Sequence of chain 1.A:
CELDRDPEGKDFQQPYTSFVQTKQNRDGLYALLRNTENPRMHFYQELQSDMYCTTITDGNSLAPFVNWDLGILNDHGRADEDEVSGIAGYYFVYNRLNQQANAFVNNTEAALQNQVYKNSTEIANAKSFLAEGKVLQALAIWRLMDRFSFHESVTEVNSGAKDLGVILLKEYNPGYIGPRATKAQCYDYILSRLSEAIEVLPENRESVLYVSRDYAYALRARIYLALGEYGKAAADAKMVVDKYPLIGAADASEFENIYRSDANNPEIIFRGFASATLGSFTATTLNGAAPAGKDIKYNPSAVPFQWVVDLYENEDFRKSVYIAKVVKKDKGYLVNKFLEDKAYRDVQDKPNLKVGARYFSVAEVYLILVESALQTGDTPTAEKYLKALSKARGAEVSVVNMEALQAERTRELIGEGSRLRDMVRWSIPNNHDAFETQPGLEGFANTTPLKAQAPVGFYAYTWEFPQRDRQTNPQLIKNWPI

Sequence of chain 1.B:
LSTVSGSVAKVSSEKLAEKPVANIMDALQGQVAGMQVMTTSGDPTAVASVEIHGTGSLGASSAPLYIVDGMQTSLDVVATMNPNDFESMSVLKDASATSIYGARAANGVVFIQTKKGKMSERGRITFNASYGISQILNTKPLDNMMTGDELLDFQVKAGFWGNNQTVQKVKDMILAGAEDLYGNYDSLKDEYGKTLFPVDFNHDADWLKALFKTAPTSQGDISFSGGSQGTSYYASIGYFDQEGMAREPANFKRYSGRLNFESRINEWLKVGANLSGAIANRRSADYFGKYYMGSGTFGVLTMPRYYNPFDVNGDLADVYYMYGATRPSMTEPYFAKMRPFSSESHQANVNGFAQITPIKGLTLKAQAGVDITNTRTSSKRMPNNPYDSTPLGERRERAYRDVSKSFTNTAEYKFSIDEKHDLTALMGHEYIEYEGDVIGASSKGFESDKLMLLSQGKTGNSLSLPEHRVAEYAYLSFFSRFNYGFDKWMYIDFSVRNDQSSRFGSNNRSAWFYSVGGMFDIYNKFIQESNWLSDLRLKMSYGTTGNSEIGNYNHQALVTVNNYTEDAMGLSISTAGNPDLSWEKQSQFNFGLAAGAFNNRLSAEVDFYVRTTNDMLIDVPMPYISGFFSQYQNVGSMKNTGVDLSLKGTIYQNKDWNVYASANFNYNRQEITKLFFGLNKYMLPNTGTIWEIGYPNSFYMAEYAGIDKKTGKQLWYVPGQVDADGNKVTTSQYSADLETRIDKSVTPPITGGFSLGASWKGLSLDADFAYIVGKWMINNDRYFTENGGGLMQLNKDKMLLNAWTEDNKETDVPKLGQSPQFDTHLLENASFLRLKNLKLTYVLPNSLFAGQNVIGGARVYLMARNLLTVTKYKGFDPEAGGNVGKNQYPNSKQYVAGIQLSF

A protein and the small-molecule ligand that binds it are described below.
Small molecule (SMILES): C[C@H](NC(=O)CNC(=O)[C@@H](N)CO)C(=O)N[C@H](C(=O)N[C@H](C(=O)N[C@@H](C)C(=O)N[C@H](C(=O)N[C@H](C(=O)N[C@H](C(=O)N[C@H](C(=O)N[C@@H](CO)C(=O)N[C@@H](CC(N)=O)C(=O)N[C@H](C=O)CO)[C@@H](C)O)[C@@H](C)O)[C@@H](C)O)[C@@H](C)O)[C@@H](C)O)[C@@H](C)O

Binding-site contacts:
Ligand atom CB contacts residue SER61 of chain 1.A at 3.7 Å.
Ligand atom OG1 contacts residue TYR292 of chain 1.B at 3.2 Å.
Ligand atom CB contacts residue TYR783 of chain 1.B at 3.6 Å (hydrophobic).
Ligand atom O contacts residue MET293 of chain 1.B at 3.6 Å.
Ligand atom CB contacts residue LYS886 of chain 1.B at 3.3 Å.
Ligand atom CB contacts residue ASN60 of chain 1.A at 3.8 Å.
Ligand atom O contacts residue PHE784 of chain 1.B at 3.5 Å.
Ligand atom C contacts residue GLY59 of chain 1.A at 3.6 Å.
Ligand atom OG1 contacts residue TYR783 of chain 1.B at 3.1 Å.
Ligand atom CA contacts residue ASN883 of chain 1.B at 3.9 Å.
Ligand atom CA contacts residue TYR291 of chain 1.B at 3.6 Å (hydrophobic).
Ligand atom C contacts residue ASN883 of chain 1.B at 3.8 Å.
Ligand atom O contacts residue TYR292 of chain 1.B at 3.7 Å.
Ligand atom O contacts residue GLY882 of chain 1.B at 3.3 Å (h-bond).
Ligand atom O contacts residue LYS886 of chain 1.B at 3.3 Å.
Ligand atom CG2 contacts residue LYS886 of chain 1.B at 3.5 Å.
Ligand atom CG2 contacts residue ILE72 of chain 1.A at 3.7 Å (hydrophobic).
Ligand atom CA contacts residue ASN686 of chain 1.B at 3.4 Å.
Ligand atom N contacts residue ASN780 of chain 1.B at 3.2 Å (h-bond).
Ligand atom OG1 contacts residue TYR291 of chain 1.B at 3.3 Å.
Ligand atom O contacts residue THR687 of chain 1.B at 3.3 Å.
Ligand atom N contacts residue TYR291 of chain 1.B at 3.5 Å (h-bond).
Ligand atom CB contacts residue ASN686 of chain 1.B at 3.6 Å.
Ligand atom N contacts residue ASN686 of chain 1.B at 2.6 Å (h-bond).
Ligand atom CG2 contacts residue ASN60 of chain 1.A at 3.5 Å.
Ligand atom OG1 contacts residue ASN780 of chain 1.B at 2.9 Å (h-bond).
Ligand atom OG1 contacts residue VAL884 of chain 1.B at 3.3 Å.
Ligand atom OG1 contacts residue ASN60 of chain 1.A at 3.5 Å (h-bond).
Ligand atom O contacts residue ASN883 of chain 1.B at 2.6 Å (h-bond).
Ligand atom O contacts residue ASN686 of chain 1.B at 3.1 Å (h-bond).
Ligand atom OD1 contacts residue THR687 of chain 1.B at 3.6 Å.
Ligand atom C contacts residue ASN686 of chain 1.B at 3.4 Å.
Ligand atom N contacts residue GLY59 of chain 1.A at 2.9 Å (h-bond).
Ligand atom C contacts residue GLY882 of chain 1.B at 3.1 Å.
Ligand atom CG2 contacts residue TYR291 of chain 1.B at 3.4 Å (hydrophobic).
Ligand atom O contacts residue TYR291 of chain 1.B at 3.8 Å.
Ligand atom O contacts residue ASN780 of chain 1.B at 3.8 Å.
Ligand atom O contacts residue PHE784 of chain 1.B at 3.2 Å.
Ligand atom OG1 contacts residue PHE298 of chain 1.B at 3.7 Å.
Ligand atom CA contacts residue GLY59 of chain 1.A at 3.4 Å.